Sequence of chain 1.A:
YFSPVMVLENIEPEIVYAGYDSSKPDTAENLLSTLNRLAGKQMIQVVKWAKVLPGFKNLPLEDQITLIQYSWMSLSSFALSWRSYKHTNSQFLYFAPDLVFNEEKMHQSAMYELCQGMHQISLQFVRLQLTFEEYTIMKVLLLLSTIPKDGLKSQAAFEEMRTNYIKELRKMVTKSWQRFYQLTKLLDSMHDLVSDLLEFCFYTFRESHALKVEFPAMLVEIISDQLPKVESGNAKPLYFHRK

A small-molecule ligand and the protein it binds are described below.
Small molecule (SMILES): CNC(=O)C[C@H]1COc2cc(F)ccc2N1C(=O)c1ccc2c(c1)NC(=O)CO2

Binding-site contacts:
Ligand atom C25 contacts residue ASN58 of chain 1.A at 3.6 Å.
Ligand atom C14 contacts residue PHE117 of chain 1.A at 3.7 Å (hydrophobic).
Ligand atom O26 contacts residue ASN58 of chain 1.A at 3.3 Å (h-bond).
Ligand atom C20 contacts residue MET95 of chain 1.A at 3.6 Å (hydrophobic).
Ligand atom C7 contacts residue MET95 of chain 1.A at 3.7 Å (hydrophobic).
Ligand atom O23 contacts residue CYS230 of chain 1.A at 3.2 Å.
Ligand atom C1 contacts residue LEU57 of chain 1.A at 3.2 Å (hydrophobic).
Ligand atom C21 contacts residue MET133 of chain 1.A at 3.7 Å (hydrophobic).
Ligand atom C3 contacts residue SER98 of chain 1.A at 3.3 Å.
Ligand atom C3 contacts residue PHE117 of chain 1.A at 3.8 Å (hydrophobic).
Ligand atom C25 contacts residue THR233 of chain 1.A at 3.4 Å.
Ligand atom C24 contacts residue THR233 of chain 1.A at 3.6 Å.
Ligand atom O23 contacts residue PHE229 of chain 1.A at 3.4 Å.
Ligand atom C3 contacts residue GLN64 of chain 1.A at 3.7 Å.
Ligand atom C24 contacts residue PHE229 of chain 1.A at 3.3 Å (hydrophobic).
Ligand atom O4 contacts residue PHE117 of chain 1.A at 3.8 Å.
Ligand atom C7 contacts residue SER98 of chain 1.A at 3.4 Å.
Ligand atom O26 contacts residue VAL242 of chain 1.A at 3.6 Å.
Ligand atom C10 contacts residue LEU102 of chain 1.A at 3.7 Å (hydrophobic).
Ligand atom C7 contacts residue SER99 of chain 1.A at 3.6 Å.
Ligand atom F12 contacts residue CYS137 of chain 1.A at 3.5 Å.
Ligand atom O4 contacts residue GLN64 of chain 1.A at 2.9 Å (h-bond).
Ligand atom O26 contacts residue THR233 of chain 1.A at 2.7 Å (h-bond).
Ligand atom C21 contacts residue LEU226 of chain 1.A at 3.8 Å (hydrophobic).
Ligand atom C1 contacts residue GLN64 of chain 1.A at 3.6 Å.
Ligand atom C5 contacts residue SER98 of chain 1.A at 3.1 Å.
Ligand atom F12 contacts residue LEU136 of chain 1.A at 3.6 Å.
Ligand atom C29 contacts residue ASN58 of chain 1.A at 3.7 Å.
Ligand atom O8 contacts residue SER99 of chain 1.A at 3.5 Å.
Ligand atom N27 contacts residue ASN58 of chain 1.A at 2.8 Å (h-bond).
Ligand atom F12 contacts residue MET140 of chain 1.A at 3.5 Å.
Ligand atom C28 contacts residue ASN58 of chain 1.A at 3.7 Å.
Ligand atom O4 contacts residue SER98 of chain 1.A at 3.7 Å.
Ligand atom C6 contacts residue SER98 of chain 1.A at 3.1 Å.
Ligand atom C10 contacts residue MET140 of chain 1.A at 3.7 Å (hydrophobic).
Ligand atom O4 contacts residue ARG105 of chain 1.A at 3.2 Å (salt-bridge).
Ligand atom C1 contacts residue LEU60 of chain 1.A at 3.7 Å (hydrophobic).
Ligand atom C1 contacts residue ALA61 of chain 1.A at 3.5 Å (hydrophobic).
Ligand atom C10 contacts residue LEU226 of chain 1.A at 3.8 Å (hydrophobic).
Ligand atom C13 contacts residue MET133 of chain 1.A at 3.7 Å (hydrophobic).